Sequence of chain 1.A:
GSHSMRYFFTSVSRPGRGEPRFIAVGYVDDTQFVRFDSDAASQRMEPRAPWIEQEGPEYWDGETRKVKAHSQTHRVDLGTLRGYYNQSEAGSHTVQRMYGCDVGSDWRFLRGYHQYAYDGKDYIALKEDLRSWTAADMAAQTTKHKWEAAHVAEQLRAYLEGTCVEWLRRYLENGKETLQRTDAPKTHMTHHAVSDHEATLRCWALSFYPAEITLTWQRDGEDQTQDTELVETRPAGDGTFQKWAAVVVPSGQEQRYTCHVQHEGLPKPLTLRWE

This protein binds this small molecule.
Small molecule (SMILES): CC[C@H](C)[C@H](NC(=O)CNC(=O)[C@H](C)NC(=O)[C@@H](N)CC(C)C)C(=O)NCC(=O)N[C@H](C(=O)N[C@@H](CC(C)C)C(=O)N[C@H](C(=O)N[C@H](C(=O)O)C(C)C)[C@@H](C)O)[C@@H](C)CC

Binding-site contacts:
Ligand atom CB contacts residue TYR99 of chain 1.A at 3.7 Å (hydrophobic).
Ligand atom CA contacts residue ASP77 of chain 1.A at 3.2 Å.
Ligand atom O contacts residue TRP147 of chain 1.A at 2.9 Å (h-bond).
Ligand atom C contacts residue THR143 of chain 1.A at 3.6 Å.
Ligand atom N contacts residue TYR99 of chain 1.A at 2.9 Å (h-bond).
Ligand atom CG1 contacts residue HIS70 of chain 1.A at 3.7 Å.
Ligand atom N contacts residue GLU63 of chain 1.A at 3.1 Å (salt-bridge).
Ligand atom CA contacts residue TYR99 of chain 1.A at 3.6 Å (hydrophobic).
Ligand atom O contacts residue TRP147 of chain 1.A at 3.5 Å.
Ligand atom N contacts residue TYR7 of chain 1.A at 3.6 Å (h-bond).
Ligand atom CD1 contacts residue MET45 of chain 1.A at 3.5 Å (hydrophobic).
Ligand atom CD1 contacts residue GLN155 of chain 1.A at 3.5 Å.
Ligand atom CD1 contacts residue GLU63 of chain 1.A at 3.3 Å.
Ligand atom CB contacts residue THR143 of chain 1.A at 3.5 Å.
Ligand atom O contacts residue LEU156 of chain 1.A at 3.4 Å.
Ligand atom C contacts residue ASP77 of chain 1.A at 3.5 Å.
Ligand atom O contacts residue THR80 of chain 1.A at 3.5 Å.
Ligand atom OXT contacts residue THR143 of chain 1.A at 2.7 Å (h-bond).
Ligand atom OXT contacts residue TYR84 of chain 1.A at 2.7 Å (h-bond).
Ligand atom O contacts residue TYR84 of chain 1.A at 3.6 Å (h-bond).
Ligand atom C contacts residue LYS66 of chain 1.A at 3.7 Å.
Ligand atom O contacts residue TYR159 of chain 1.A at 3.7 Å.
Ligand atom CA contacts residue TYR159 of chain 1.A at 3.7 Å (hydrophobic).
Ligand atom O contacts residue HIS70 of chain 1.A at 3.3 Å.
Ligand atom C contacts residue LEU156 of chain 1.A at 3.7 Å (hydrophobic).
Ligand atom CD2 contacts residue PHE9 of chain 1.A at 3.7 Å (hydrophobic).
Ligand atom CB contacts residue ASP77 of chain 1.A at 3.5 Å.
Ligand atom CA contacts residue GLN155 of chain 1.A at 3.5 Å.
Ligand atom C contacts residue TYR84 of chain 1.A at 3.6 Å (hydrophobic).
Ligand atom CD2 contacts residue TYR7 of chain 1.A at 3.7 Å (hydrophobic).
Ligand atom CG2 contacts residue THR73 of chain 1.A at 3.8 Å.
Ligand atom CG2 contacts residue ASP77 of chain 1.A at 3.6 Å.
Ligand atom N contacts residue FMT1 of chain 1.J at 3.3 Å (h-bond).
Ligand atom O contacts residue LYS66 of chain 1.A at 3.0 Å (salt-bridge).
Ligand atom CG contacts residue GLU63 of chain 1.A at 3.5 Å.
Ligand atom O contacts residue ARG97 of chain 1.A at 3.2 Å (salt-bridge).
Ligand atom O contacts residue VAL152 of chain 1.A at 3.4 Å.
Ligand atom CD1 contacts residue LYS66 of chain 1.A at 3.7 Å.
Ligand atom CG1 contacts residue TYR116 of chain 1.A at 3.6 Å (hydrophobic).
Ligand atom N contacts residue ASP77 of chain 1.A at 2.8 Å (salt-bridge).